A small-molecule ligand and the protein it binds are described below.
Small molecule (SMILES): CC(C)(C#Cc1ccc(-c2ccc(Cl)c3c(NS(C)(=O)=O)nn(CC(F)(F)F)c23)c([C@H](Cc2cc(F)cc(F)c2)NC(=O)Cn2nc(C(F)(F)F)c3c2C(F)(F)[C@@H]2C[C@H]32)n1)S(C)(=O)=O

Sequence of chain 3.A:
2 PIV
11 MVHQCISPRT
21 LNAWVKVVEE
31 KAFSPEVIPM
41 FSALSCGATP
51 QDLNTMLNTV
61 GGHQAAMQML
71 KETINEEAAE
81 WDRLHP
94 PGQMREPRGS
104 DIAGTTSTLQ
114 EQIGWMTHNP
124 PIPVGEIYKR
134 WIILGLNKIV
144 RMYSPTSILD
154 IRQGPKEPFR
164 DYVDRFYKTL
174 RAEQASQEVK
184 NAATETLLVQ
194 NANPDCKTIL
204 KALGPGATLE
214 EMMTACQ

Sequence of chain 4.B:
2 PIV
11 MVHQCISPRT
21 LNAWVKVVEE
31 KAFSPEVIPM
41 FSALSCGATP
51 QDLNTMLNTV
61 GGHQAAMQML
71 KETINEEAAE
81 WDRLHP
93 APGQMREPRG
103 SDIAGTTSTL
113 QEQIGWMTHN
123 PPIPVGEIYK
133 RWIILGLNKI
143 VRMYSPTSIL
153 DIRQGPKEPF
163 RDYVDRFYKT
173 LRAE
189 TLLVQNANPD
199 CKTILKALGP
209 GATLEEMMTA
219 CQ

Binding-site contacts:
Ligand atom C39 contacts residue GLN64 of chain 4.B at 3.3 Å.
Ligand atom C08 contacts residue THR108 of chain 4.B at 3.5 Å.
Ligand atom C45 contacts residue ASN58 of chain 4.B at 3.4 Å.
Ligand atom F63 contacts residue GLN180 of chain 3.A at 3.2 Å.
Ligand atom N43 contacts residue ASN58 of chain 4.B at 2.8 Å (h-bond).
Ligand atom O51 contacts residue ASN75 of chain 4.B at 2.8 Å (h-bond).
Ligand atom O59 contacts residue ASN54 of chain 4.B at 3.5 Å (h-bond).
Ligand atom C44 contacts residue ASN58 of chain 4.B at 3.3 Å.
Ligand atom N15 contacts residue LYS71 of chain 4.B at 3.2 Å (salt-bridge).
Ligand atom N17 contacts residue LYS71 of chain 4.B at 3.3 Å.
Ligand atom C18 contacts residue GLN180 of chain 3.A at 3.4 Å.
Ligand atom F27 contacts residue MET67 of chain 4.B at 3.2 Å.
Ligand atom F53 contacts residue LYS183 of chain 3.A at 3.5 Å.
Ligand atom O50 contacts residue GLN180 of chain 3.A at 3.1 Å.
Ligand atom O57 contacts residue SER42 of chain 3.A at 3.4 Å (h-bond).
Ligand atom C21 contacts residue ASN58 of chain 4.B at 3.3 Å.
Ligand atom O50 contacts residue LYS71 of chain 4.B at 2.9 Å (salt-bridge).
Ligand atom N06 contacts residue ASN58 of chain 4.B at 2.9 Å (h-bond).
Ligand atom F53 contacts residue LEU173 of chain 3.A at 3.4 Å.
Ligand atom C36 contacts residue GLN68 of chain 4.B at 3.2 Å.
Ligand atom C58 contacts residue THR55 of chain 4.B at 3.5 Å.
Ligand atom F64 contacts residue TYR170 of chain 3.A at 3.0 Å.
Ligand atom O29 contacts residue LYS71 of chain 4.B at 3.2 Å (salt-bridge).
Ligand atom O29 contacts residue GLN180 of chain 3.A at 3.5 Å (h-bond).
Ligand atom C12 contacts residue TYR131 of chain 4.B at 3.4 Å (hydrophobic).
Ligand atom F27 contacts residue LEU57 of chain 4.B at 3.1 Å.
Ligand atom F52 contacts residue GLN180 of chain 3.A at 2.9 Å.
Ligand atom C11 contacts residue TYR131 of chain 4.B at 3.2 Å (hydrophobic).
Ligand atom F26 contacts residue LEU70 of chain 4.B at 3.5 Å.
Ligand atom O50 contacts residue ASN184 of chain 3.A at 3.1 Å (h-bond).
Ligand atom F26 contacts residue ILE74 of chain 4.B at 3.2 Å.
Ligand atom F26 contacts residue LYS71 of chain 4.B at 3.2 Å.
Ligand atom F53 contacts residue ARG174 of chain 3.A at 3.4 Å.
Ligand atom O59 contacts residue THR55 of chain 4.B at 3.4 Å.
Ligand atom F42 contacts residue GLN64 of chain 4.B at 3.4 Å.
Ligand atom C12 contacts residue ASN54 of chain 4.B at 3.2 Å.
Ligand atom F52 contacts residue LYS183 of chain 3.A at 3.2 Å.
Ligand atom F41 contacts residue LYS71 of chain 4.B at 3.5 Å.
Ligand atom O59 contacts residue ASN58 of chain 4.B at 2.7 Å (h-bond).
Ligand atom C23 contacts residue MET67 of chain 4.B at 3.4 Å (hydrophobic).